The small molecule below binds the protein below.
Small molecule (SMILES): CC(=O)N[C@@H]1[C@@H](O)[C@H](O)[C@@H](CO)O[C@H]1O

Sequence of chain 1.B:
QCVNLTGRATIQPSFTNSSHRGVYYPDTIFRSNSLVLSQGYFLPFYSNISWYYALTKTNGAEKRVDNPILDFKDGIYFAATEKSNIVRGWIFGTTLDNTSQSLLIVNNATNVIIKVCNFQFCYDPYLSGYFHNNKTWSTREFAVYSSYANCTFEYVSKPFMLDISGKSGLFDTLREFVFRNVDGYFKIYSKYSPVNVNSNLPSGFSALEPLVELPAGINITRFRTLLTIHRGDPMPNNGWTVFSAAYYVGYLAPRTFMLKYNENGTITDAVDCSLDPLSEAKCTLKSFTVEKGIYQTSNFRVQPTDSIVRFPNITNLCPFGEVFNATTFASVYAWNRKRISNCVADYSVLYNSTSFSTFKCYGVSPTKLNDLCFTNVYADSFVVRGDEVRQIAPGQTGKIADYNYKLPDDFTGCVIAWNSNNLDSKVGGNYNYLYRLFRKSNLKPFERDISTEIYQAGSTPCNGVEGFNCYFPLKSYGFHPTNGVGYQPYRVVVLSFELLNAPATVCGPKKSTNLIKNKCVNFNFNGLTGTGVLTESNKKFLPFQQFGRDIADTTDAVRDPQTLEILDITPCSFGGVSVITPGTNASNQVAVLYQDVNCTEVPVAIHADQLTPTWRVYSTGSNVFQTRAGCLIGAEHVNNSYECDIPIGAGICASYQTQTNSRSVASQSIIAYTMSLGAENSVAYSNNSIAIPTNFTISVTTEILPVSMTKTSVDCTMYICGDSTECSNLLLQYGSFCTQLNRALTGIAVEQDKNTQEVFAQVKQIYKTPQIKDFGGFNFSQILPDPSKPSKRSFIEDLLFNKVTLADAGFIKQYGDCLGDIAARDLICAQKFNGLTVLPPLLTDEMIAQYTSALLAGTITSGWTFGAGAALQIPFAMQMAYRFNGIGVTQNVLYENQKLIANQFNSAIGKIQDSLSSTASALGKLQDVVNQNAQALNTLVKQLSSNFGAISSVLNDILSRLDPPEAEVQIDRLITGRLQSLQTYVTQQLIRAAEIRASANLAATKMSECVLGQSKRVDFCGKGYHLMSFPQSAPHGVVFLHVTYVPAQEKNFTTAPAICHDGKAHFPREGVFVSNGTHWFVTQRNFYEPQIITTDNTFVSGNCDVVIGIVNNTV

Sequence of chain 1.A:
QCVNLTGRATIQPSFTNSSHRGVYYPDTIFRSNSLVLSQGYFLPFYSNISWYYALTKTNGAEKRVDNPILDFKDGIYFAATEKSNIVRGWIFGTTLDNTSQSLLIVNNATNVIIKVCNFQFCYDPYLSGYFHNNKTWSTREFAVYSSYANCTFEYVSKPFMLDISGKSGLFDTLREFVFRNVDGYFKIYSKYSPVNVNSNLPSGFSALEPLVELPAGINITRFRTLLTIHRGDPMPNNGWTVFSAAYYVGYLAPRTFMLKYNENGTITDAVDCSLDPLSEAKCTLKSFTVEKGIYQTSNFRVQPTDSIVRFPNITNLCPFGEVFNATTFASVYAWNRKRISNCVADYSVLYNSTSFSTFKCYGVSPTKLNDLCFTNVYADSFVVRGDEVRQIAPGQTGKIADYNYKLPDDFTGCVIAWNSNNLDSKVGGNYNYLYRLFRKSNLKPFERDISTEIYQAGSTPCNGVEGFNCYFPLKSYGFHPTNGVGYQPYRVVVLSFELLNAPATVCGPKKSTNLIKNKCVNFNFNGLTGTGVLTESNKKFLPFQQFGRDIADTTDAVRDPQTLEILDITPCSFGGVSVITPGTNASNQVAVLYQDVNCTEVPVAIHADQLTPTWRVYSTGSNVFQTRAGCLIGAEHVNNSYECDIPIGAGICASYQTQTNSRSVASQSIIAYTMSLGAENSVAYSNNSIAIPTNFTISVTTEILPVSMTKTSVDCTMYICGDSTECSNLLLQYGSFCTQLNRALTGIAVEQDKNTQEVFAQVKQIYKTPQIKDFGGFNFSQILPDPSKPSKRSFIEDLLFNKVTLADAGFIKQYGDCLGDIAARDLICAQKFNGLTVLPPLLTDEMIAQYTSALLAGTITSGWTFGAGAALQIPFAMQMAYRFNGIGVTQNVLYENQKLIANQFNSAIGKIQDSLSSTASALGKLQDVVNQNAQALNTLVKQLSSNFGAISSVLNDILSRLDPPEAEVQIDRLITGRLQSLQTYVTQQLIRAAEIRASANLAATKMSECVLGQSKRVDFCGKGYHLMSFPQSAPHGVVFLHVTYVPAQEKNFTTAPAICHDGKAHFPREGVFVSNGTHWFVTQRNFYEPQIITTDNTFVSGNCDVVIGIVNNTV

Binding-site contacts:
Ligand atom C8 contacts residue ASN366 of chain 1.A at 3.1 Å.
Ligand atom C4 contacts residue ASN366 of chain 1.A at 4.3 Å.
Ligand atom C3 contacts residue LYS489 of chain 1.B at 3.9 Å.
Ligand atom C4 contacts residue LYS489 of chain 1.B at 3.7 Å.
Ligand atom C2 contacts residue ASN366 of chain 1.A at 2.7 Å.
Ligand atom C5 contacts residue ASN366 of chain 1.A at 3.7 Å.
Ligand atom C1 contacts residue ASN366 of chain 1.A at 1.5 Å.
Ligand atom O5 contacts residue ASN366 of chain 1.A at 2.4 Å (h-bond).
Ligand atom O7 contacts residue ASN366 of chain 1.A at 4.2 Å.
Ligand atom O5 contacts residue LEU451 of chain 1.B at 4.0 Å.
Ligand atom O7 contacts residue LYS489 of chain 1.B at 4.1 Å.
Ligand atom N2 contacts residue ASN366 of chain 1.A at 2.6 Å (h-bond).
Ligand atom O7 contacts residue TYR449 of chain 1.B at 4.4 Å.
Ligand atom C1 contacts residue LEU451 of chain 1.B at 4.5 Å (hydrophobic).
Ligand atom O4 contacts residue LYS489 of chain 1.B at 3.9 Å.
Ligand atom C7 contacts residue ASN366 of chain 1.A at 3.1 Å.
Ligand atom C3 contacts residue ASN366 of chain 1.A at 3.9 Å.
Ligand atom C7 contacts residue SER367 of chain 1.A at 4.4 Å.
Ligand atom C8 contacts residue SER367 of chain 1.A at 3.8 Å.
Ligand atom O6 contacts residue LYS489 of chain 1.B at 4.2 Å.
Ligand atom O3 contacts residue LYS489 of chain 1.B at 3.1 Å.
Ligand atom N2 contacts residue SER367 of chain 1.A at 4.5 Å.